Binding-site contacts:
Ligand atom N3 contacts residue VAL739 of chain 1.A at 3.5 Å.
Ligand atom O3G contacts residue LYS391 of chain 1.A at 3.0 Å (salt-bridge).
Ligand atom O2G contacts residue LYS391 of chain 1.A at 2.8 Å (salt-bridge).
Ligand atom C8 contacts residue C7 of chain 1.E at 3.6 Å.
Ligand atom O2G contacts residue ARG295 of chain 1.A at 2.7 Å (salt-bridge).
Ligand atom C4 contacts residue VAL739 of chain 1.A at 3.4 Å (hydrophobic).
Ligand atom O5' contacts residue C7 of chain 1.E at 3.4 Å (h-bond).
Ligand atom O2B contacts residue ASP631 of chain 1.A at 3.5 Å (salt-bridge).
Ligand atom O2A contacts residue ASP633 of chain 1.A at 3.0 Å (salt-bridge).
Ligand atom O3B contacts residue LYS743 of chain 1.A at 3.3 Å.
Ligand atom O3G contacts residue ASP633 of chain 1.A at 3.5 Å (salt-bridge).
Ligand atom O3G contacts residue LYS367 of chain 1.A at 3.2 Å (salt-bridge).
Ligand atom N3 contacts residue PRO588 of chain 1.A at 3.5 Å.
Ligand atom O1G contacts residue ARG295 of chain 1.A at 2.8 Å (salt-bridge).
Ligand atom N6 contacts residue C7 of chain 1.E at 3.6 Å (h-bond).
Ligand atom O2A contacts residue CA1 of chain 1.H at 2.5 Å.
Ligand atom PG contacts residue ARG295 of chain 1.A at 3.6 Å.
Ligand atom O2A contacts residue CA1 of chain 1.G at 2.4 Å.
Ligand atom O3' contacts residue ASP740 of chain 1.A at 2.8 Å (salt-bridge).
Ligand atom O1G contacts residue LYS367 of chain 1.A at 3.4 Å (salt-bridge).
Ligand atom O2B contacts residue CA1 of chain 1.H at 2.2 Å.
Ligand atom O2' contacts residue ARG586 of chain 1.A at 3.0 Å (salt-bridge).
Ligand atom N7 contacts residue C7 of chain 1.E at 3.4 Å.
Ligand atom PA contacts residue CA1 of chain 1.G at 3.4 Å.
Ligand atom O4' contacts residue ARG586 of chain 1.A at 3.2 Å (salt-bridge).
Ligand atom C3' contacts residue ASP740 of chain 1.A at 3.3 Å.
Ligand atom O2A contacts residue C7 of chain 1.E at 3.1 Å (h-bond).
Ligand atom PB contacts residue CA1 of chain 1.H at 3.5 Å.
Ligand atom PG contacts residue LYS391 of chain 1.A at 3.4 Å.
Ligand atom PA contacts residue C7 of chain 1.E at 3.1 Å.
Ligand atom O5' contacts residue CA1 of chain 1.G at 3.6 Å.
Ligand atom O1A contacts residue C7 of chain 1.E at 2.7 Å (h-bond).
Ligand atom O3G contacts residue CA1 of chain 1.H at 2.2 Å.
Ligand atom O2A contacts residue ASP631 of chain 1.A at 3.0 Å (salt-bridge).
Ligand atom O4' contacts residue C7 of chain 1.E at 3.2 Å.
Ligand atom C4 contacts residue C7 of chain 1.E at 3.6 Å.
Ligand atom C1' contacts residue ARG586 of chain 1.A at 3.3 Å.
Ligand atom O1G contacts residue LYS743 of chain 1.A at 2.8 Å (salt-bridge).
Ligand atom PG contacts residue CA1 of chain 1.H at 3.6 Å.
Ligand atom C5 contacts residue C7 of chain 1.E at 3.5 Å.

The protein below binds the small molecule below.
Small molecule (SMILES): Nc1ncnc2c1ncn2[C@@H]1O[C@H](COP(=O)(O)NP(=O)(O)OP(=O)(O)O)[C@@H](O)[C@H]1O

Sequence of chain 1.A:
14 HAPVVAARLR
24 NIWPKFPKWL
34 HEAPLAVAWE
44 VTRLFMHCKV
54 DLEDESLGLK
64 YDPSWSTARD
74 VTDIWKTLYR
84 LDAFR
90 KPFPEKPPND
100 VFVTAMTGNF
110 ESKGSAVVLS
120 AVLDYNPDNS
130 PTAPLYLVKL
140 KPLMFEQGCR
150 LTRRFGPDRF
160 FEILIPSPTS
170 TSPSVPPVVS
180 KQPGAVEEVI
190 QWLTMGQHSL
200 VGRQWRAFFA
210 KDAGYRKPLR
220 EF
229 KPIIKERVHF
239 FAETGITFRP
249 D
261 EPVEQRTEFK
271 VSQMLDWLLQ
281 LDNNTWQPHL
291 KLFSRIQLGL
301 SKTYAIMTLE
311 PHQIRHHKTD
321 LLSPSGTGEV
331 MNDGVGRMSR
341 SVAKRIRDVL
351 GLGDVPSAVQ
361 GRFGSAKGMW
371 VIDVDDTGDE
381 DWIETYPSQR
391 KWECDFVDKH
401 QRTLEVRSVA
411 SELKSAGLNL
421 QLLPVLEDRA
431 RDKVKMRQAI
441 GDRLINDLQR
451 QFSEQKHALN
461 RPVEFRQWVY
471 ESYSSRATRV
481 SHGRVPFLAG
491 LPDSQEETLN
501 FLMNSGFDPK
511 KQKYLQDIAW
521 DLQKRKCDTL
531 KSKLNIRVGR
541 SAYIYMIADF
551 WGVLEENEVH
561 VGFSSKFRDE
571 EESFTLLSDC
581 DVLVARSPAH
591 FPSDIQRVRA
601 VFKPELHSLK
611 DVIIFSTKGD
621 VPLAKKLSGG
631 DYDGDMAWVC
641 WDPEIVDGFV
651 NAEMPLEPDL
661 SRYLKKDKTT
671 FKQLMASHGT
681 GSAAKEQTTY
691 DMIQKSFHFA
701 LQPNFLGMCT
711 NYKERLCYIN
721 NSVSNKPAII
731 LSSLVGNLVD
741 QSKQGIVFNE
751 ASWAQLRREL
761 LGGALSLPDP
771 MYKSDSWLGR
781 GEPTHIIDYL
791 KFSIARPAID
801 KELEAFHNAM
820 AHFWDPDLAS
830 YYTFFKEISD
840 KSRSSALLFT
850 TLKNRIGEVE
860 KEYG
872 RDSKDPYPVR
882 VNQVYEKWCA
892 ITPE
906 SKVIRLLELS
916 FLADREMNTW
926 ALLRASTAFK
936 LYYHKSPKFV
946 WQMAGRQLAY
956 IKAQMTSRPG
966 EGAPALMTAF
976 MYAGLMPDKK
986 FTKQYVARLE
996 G